Sequence of chain 1.A:
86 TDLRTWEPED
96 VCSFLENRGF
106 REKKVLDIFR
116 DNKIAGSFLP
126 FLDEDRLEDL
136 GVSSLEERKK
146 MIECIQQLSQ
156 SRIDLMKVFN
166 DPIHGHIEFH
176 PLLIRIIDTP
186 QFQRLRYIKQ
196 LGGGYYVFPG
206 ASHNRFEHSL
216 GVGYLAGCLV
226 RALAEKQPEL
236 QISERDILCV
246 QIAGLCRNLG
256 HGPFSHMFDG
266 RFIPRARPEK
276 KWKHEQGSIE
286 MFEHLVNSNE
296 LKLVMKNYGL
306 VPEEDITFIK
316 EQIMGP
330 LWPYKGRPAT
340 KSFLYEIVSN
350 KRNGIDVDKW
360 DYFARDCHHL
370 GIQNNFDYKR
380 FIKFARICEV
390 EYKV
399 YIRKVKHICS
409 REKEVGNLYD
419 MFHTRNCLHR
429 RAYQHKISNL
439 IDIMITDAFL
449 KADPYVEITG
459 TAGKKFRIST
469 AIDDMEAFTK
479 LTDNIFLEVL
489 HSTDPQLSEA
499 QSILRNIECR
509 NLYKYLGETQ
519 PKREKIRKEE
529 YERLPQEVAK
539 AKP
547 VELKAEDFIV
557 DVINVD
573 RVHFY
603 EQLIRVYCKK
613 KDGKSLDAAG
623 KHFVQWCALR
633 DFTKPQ

A protein and the small-molecule ligand that binds it are described below.
Small molecule (SMILES): Nc1nc2c(ncn2[C@H]2C[C@H](O)[C@@H](CO[P](=O)(O)O[P](=O)(O)OP(=O)(O)O)O2)c(=O)[nH]1

Binding-site contacts:
Ligand atom O1A contacts residue ASN253 of chain 1.A at 3.1 Å (h-bond).
Ligand atom C2 contacts residue TYR431 of chain 1.A at 3.5 Å (hydrophobic).
Ligand atom O4' contacts residue HIS261 of chain 1.A at 2.7 Å (h-bond).
Ligand atom O3G contacts residue LYS358 of chain 1.A at 3.8 Å.
Ligand atom PA contacts residue ASP357 of chain 1.A at 3.5 Å.
Ligand atom O3' contacts residue GLN195 of chain 1.A at 3.7 Å.
Ligand atom O2A contacts residue TYR361 of chain 1.A at 3.5 Å.
Ligand atom O1A contacts residue HIS279 of chain 1.A at 3.1 Å.
Ligand atom O2A contacts residue HIS213 of chain 1.A at 3.8 Å.
Ligand atom N2 contacts residue LEU196 of chain 1.A at 2.5 Å (h-bond).
Ligand atom O2G contacts residue HIS261 of chain 1.A at 3.5 Å.
Ligand atom O5' contacts residue HIS261 of chain 1.A at 3.1 Å.
Ligand atom O3' contacts residue ASP365 of chain 1.A at 2.6 Å (salt-bridge).
Ligand atom O3' contacts residue TYR361 of chain 1.A at 3.8 Å.
Ligand atom N9 contacts residue HIS261 of chain 1.A at 3.3 Å (h-bond).
Ligand atom O3G contacts residue TYR361 of chain 1.A at 3.0 Å (h-bond).
Ligand atom O1B contacts residue HIS279 of chain 1.A at 2.8 Å (h-bond).
Ligand atom C5' contacts residue TYR361 of chain 1.A at 3.5 Å (hydrophobic).
Ligand atom C2' contacts residue TYR431 of chain 1.A at 3.3 Å (hydrophobic).
Ligand atom O1A contacts residue HIS256 of chain 1.A at 3.3 Å.
Ligand atom C8 contacts residue HIS261 of chain 1.A at 3.2 Å.
Ligand atom O2B contacts residue ARG252 of chain 1.A at 3.5 Å (salt-bridge).
Ligand atom O3' contacts residue TYR431 of chain 1.A at 3.6 Å.
Ligand atom C2' contacts residue LEU196 of chain 1.A at 3.8 Å (hydrophobic).
Ligand atom O3B contacts residue HIS261 of chain 1.A at 3.2 Å.
Ligand atom O5' contacts residue ARG210 of chain 1.A at 3.6 Å (salt-bridge).
Ligand atom O3' contacts residue LEU196 of chain 1.A at 3.5 Å.
Ligand atom C6 contacts residue TYR431 of chain 1.A at 3.1 Å (hydrophobic).
Ligand atom C1' contacts residue HIS261 of chain 1.A at 3.5 Å.
Ligand atom C4' contacts residue ARG210 of chain 1.A at 3.5 Å.
Ligand atom O2A contacts residue ASN253 of chain 1.A at 3.7 Å.
Ligand atom O1B contacts residue GLU280 of chain 1.A at 3.3 Å (salt-bridge).
Ligand atom O4' contacts residue ARG210 of chain 1.A at 3.5 Å (salt-bridge).
Ligand atom O2A contacts residue ASP357 of chain 1.A at 2.8 Å (salt-bridge).
Ligand atom C3' contacts residue ASP365 of chain 1.A at 3.8 Å.
Ligand atom O3A contacts residue ASP357 of chain 1.A at 3.3 Å (salt-bridge).
Ligand atom C2 contacts residue LEU196 of chain 1.A at 3.6 Å (hydrophobic).
Ligand atom O2A contacts residue ARG210 of chain 1.A at 3.6 Å.
Ligand atom N1 contacts residue TYR431 of chain 1.A at 2.8 Å (h-bond).
Ligand atom O6 contacts residue TYR431 of chain 1.A at 3.2 Å (h-bond).